This protein binds this small molecule.
Small molecule (SMILES): CC(=O)N[C@@H]1[C@@H](O)[C@H](O)[C@@H](CO)O[C@H]1O

Sequence of chain 1.C:
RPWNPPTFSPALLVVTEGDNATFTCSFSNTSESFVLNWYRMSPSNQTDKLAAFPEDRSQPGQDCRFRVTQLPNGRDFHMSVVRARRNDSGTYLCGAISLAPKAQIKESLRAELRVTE

Binding-site contacts:
Ligand atom C5 contacts residue VAL91 of chain 1.C at 4.3 Å (hydrophobic).
Ligand atom C1 contacts residue ASN29 of chain 1.C at 1.4 Å.
Ligand atom C4 contacts residue ASN29 of chain 1.C at 4.2 Å.
Ligand atom C6 contacts residue ARG76 of chain 1.C at 3.4 Å.
Ligand atom O7 contacts residue ASN29 of chain 1.C at 3.5 Å (h-bond).
Ligand atom N2 contacts residue ASN29 of chain 1.C at 2.9 Å (h-bond).
Ligand atom C8 contacts residue ASN29 of chain 1.C at 4.4 Å.
Ligand atom C3 contacts residue ASN29 of chain 1.C at 3.8 Å.
Ligand atom C2 contacts residue ASN29 of chain 1.C at 2.5 Å.
Ligand atom O5 contacts residue VAL91 of chain 1.C at 3.6 Å.
Ligand atom C1 contacts residue VAL91 of chain 1.C at 4.2 Å (hydrophobic).
Ligand atom C5 contacts residue ASN29 of chain 1.C at 3.7 Å.
Ligand atom C7 contacts residue ASN29 of chain 1.C at 3.4 Å.
Ligand atom O5 contacts residue ASN29 of chain 1.C at 2.4 Å (h-bond).
Ligand atom C6 contacts residue VAL91 of chain 1.C at 4.3 Å (hydrophobic).
Ligand atom O6 contacts residue ARG76 of chain 1.C at 3.3 Å (salt-bridge).